Binding-site contacts:
Ligand atom O5 contacts residue ASN1136 of chain 1.A at 2.4 Å (h-bond).
Ligand atom C2 contacts residue ASN1136 of chain 1.A at 2.4 Å.
Ligand atom C5 contacts residue ASN1136 of chain 1.A at 3.7 Å.
Ligand atom C4 contacts residue ASN1136 of chain 1.A at 4.2 Å.
Ligand atom C1 contacts residue ASN1136 of chain 1.A at 1.4 Å.
Ligand atom O7 contacts residue ASN1136 of chain 1.A at 4.5 Å.
Ligand atom C7 contacts residue ASN1136 of chain 1.A at 3.9 Å.
Ligand atom N2 contacts residue ASN1136 of chain 1.A at 2.9 Å (h-bond).
Ligand atom C3 contacts residue ASN1136 of chain 1.A at 3.8 Å.

This small molecule binds to this protein.
Small molecule (SMILES): CC(=O)N[C@H]1[C@H](O[C@H]2[C@H](O)[C@@H](NC(C)=O)CO[C@@H]2CO)O[C@H](CO)[C@@H](O)[C@@H]1O

Sequence of chain 1.A:
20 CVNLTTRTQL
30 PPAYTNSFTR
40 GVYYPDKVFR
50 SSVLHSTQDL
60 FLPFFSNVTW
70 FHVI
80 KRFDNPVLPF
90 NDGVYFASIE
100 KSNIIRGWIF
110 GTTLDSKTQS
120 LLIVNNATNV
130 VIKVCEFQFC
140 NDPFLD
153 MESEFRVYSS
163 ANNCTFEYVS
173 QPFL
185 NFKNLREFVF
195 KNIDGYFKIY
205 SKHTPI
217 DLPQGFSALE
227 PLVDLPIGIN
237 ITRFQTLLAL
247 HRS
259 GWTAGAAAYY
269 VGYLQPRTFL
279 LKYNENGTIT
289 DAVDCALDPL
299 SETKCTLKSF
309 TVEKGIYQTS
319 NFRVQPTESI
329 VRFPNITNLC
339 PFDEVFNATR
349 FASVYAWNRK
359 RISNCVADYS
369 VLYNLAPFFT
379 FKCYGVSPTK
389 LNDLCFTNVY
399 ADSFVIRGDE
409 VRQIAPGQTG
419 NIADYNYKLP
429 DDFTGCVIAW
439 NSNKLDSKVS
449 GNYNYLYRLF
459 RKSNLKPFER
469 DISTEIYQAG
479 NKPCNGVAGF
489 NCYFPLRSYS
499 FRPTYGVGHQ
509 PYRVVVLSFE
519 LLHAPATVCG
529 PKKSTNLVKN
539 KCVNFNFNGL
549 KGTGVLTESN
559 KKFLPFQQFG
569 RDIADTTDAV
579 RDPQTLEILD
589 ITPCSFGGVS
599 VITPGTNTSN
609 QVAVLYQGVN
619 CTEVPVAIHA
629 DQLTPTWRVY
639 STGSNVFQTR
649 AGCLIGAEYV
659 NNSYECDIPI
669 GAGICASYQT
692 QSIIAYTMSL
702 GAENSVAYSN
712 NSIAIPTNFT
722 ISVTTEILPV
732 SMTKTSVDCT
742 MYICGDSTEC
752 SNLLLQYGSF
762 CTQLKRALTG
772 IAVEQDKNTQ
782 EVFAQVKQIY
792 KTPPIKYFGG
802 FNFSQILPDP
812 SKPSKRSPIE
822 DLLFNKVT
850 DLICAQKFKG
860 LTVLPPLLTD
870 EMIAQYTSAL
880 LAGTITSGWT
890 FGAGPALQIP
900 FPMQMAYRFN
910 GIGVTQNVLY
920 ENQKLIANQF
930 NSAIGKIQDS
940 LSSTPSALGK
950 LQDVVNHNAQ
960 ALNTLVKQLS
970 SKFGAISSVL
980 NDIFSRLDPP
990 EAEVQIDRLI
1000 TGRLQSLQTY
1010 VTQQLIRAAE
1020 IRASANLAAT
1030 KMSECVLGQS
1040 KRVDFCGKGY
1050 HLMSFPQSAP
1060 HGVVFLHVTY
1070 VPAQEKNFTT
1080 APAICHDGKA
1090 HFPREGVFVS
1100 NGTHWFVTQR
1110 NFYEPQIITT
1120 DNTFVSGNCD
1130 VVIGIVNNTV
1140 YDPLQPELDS